A small-molecule ligand and the protein it binds are described below.
Small molecule (SMILES): CC(=O)N[C@H]1[C@H](O[C@H]2[C@H](O)[C@@H](NC(C)=O)CO[C@@H]2CO)O[C@H](CO)[C@@H](O)[C@@H]1O

Sequence of chain 59.E:
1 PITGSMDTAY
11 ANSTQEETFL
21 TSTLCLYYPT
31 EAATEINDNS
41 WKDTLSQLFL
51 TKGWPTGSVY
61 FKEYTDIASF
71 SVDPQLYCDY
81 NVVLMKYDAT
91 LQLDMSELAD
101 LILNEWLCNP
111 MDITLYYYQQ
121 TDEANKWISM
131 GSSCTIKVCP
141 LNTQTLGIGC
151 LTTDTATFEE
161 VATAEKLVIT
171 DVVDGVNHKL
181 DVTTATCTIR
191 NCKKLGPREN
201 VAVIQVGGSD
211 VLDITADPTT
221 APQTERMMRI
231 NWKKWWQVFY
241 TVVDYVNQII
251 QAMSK

Binding-site contacts:
Ligand atom N2 contacts residue ASN12 of chain 59.E at 3.8 Å.
Ligand atom O7 contacts residue ASN12 of chain 59.E at 3.6 Å.
Ligand atom O5 contacts residue ASN12 of chain 59.E at 2.7 Å (h-bond).
Ligand atom C7 contacts residue ASN12 of chain 59.E at 3.9 Å.
Ligand atom C2 contacts residue ASN12 of chain 59.E at 3.3 Å.
Ligand atom C5 contacts residue ASN12 of chain 59.E at 4.1 Å.
Ligand atom C1 contacts residue ASN12 of chain 59.E at 2.2 Å.